Binding-site contacts:
Ligand atom O5 contacts residue ASN259 of chain 23.I at 2.3 Å (h-bond).
Ligand atom C6 contacts residue LYS115 of chain 23.H at 4.3 Å.
Ligand atom O6 contacts residue LYS115 of chain 23.H at 3.7 Å.
Ligand atom C5 contacts residue ASN259 of chain 23.I at 3.6 Å.
Ligand atom O7 contacts residue LYS181 of chain 23.H at 4.1 Å.
Ligand atom C4 contacts residue ASN259 of chain 23.I at 4.1 Å.
Ligand atom C8 contacts residue GLU198 of chain 23.B at 4.1 Å.
Ligand atom N2 contacts residue ASN259 of chain 23.I at 3.0 Å (h-bond).
Ligand atom C3 contacts residue ASN259 of chain 23.I at 3.8 Å.
Ligand atom C8 contacts residue ASN259 of chain 23.I at 4.4 Å.
Ligand atom O6 contacts residue ASN259 of chain 23.I at 4.5 Å.
Ligand atom C2 contacts residue ASN259 of chain 23.I at 2.4 Å.
Ligand atom C1 contacts residue ASN259 of chain 23.I at 1.4 Å.
Ligand atom O6 contacts residue THR116 of chain 23.H at 3.5 Å.
Ligand atom O5 contacts residue THR116 of chain 23.H at 4.3 Å.
Ligand atom O7 contacts residue ASN259 of chain 23.I at 2.8 Å (h-bond).
Ligand atom C7 contacts residue ASN259 of chain 23.I at 3.1 Å.
Ligand atom C4 contacts residue LYS115 of chain 23.H at 4.5 Å.

Sequence of chain 23.B:
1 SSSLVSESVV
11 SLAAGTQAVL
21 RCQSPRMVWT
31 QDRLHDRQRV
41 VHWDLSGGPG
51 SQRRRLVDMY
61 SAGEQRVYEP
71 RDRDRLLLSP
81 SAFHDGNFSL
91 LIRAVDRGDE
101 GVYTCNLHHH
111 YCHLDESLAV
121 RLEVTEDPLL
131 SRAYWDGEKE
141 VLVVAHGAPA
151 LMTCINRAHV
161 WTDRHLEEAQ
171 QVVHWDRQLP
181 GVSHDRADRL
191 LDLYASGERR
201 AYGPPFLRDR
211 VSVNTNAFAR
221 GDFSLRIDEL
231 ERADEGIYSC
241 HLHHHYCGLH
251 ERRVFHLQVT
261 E

Sequence of chain 23.H:
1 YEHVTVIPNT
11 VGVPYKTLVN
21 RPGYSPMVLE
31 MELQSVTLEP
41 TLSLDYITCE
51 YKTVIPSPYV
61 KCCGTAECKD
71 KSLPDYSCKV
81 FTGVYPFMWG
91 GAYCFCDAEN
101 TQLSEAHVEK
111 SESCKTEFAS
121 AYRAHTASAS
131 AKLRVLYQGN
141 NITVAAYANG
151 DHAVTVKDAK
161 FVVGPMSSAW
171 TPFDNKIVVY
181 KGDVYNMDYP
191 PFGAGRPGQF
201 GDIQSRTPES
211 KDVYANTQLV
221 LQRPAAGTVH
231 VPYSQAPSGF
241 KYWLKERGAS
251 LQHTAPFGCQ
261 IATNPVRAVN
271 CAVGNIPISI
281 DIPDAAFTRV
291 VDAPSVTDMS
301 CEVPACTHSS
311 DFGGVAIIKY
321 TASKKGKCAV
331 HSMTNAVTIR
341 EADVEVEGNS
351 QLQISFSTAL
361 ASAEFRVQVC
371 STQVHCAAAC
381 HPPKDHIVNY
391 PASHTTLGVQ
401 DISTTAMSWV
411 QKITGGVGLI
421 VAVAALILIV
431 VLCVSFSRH

Sequence of chain 23.I:
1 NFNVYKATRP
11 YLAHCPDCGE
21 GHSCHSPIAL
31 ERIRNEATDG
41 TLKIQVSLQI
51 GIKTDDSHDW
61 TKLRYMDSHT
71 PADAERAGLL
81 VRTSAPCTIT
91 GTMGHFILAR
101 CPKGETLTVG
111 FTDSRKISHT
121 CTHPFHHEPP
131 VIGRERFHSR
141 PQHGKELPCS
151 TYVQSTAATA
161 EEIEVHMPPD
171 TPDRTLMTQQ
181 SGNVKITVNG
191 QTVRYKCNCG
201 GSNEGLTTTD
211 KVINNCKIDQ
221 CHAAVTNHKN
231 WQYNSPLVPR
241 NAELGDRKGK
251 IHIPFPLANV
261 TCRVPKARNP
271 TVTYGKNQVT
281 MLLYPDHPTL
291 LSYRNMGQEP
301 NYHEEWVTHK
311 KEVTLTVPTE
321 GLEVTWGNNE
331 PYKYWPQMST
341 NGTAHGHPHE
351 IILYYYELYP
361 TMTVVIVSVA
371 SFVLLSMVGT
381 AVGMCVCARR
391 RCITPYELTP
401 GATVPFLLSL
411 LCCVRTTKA

This protein binds this small molecule.
Small molecule (SMILES): CC(=O)N[C@@H]1[C@@H](O)[C@H](O)[C@@H](CO)O[C@H]1O